Sequence of chain 2.A:
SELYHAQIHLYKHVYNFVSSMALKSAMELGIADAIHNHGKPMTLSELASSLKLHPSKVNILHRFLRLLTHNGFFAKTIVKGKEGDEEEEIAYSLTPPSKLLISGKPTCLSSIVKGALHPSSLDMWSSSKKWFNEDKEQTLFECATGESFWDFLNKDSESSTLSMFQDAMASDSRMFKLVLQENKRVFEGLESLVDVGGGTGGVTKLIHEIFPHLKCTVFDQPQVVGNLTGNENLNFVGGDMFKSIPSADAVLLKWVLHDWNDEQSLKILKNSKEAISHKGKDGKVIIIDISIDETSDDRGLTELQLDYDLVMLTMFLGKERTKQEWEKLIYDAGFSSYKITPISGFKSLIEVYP

The protein below binds the small molecule below.
Small molecule (SMILES): OCc1ccc2c(c1)OC[C@]1(O)c3cc4c(cc3O[C@H]21)OCO4

Sequence of chain 1.A:
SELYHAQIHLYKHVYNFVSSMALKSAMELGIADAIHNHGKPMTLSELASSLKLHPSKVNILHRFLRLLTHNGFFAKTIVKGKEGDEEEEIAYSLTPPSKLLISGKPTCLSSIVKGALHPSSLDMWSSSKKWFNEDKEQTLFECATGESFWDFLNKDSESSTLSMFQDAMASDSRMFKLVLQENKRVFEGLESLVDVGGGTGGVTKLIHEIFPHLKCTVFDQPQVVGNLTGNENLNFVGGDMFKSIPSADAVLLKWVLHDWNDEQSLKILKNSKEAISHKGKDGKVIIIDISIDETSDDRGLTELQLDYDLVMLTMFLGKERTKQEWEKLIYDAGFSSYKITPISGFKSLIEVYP

Binding-site contacts:
Ligand atom C16 contacts residue PHE149 of chain 2.A at 3.4 Å (hydrophobic).
Ligand atom C4 contacts residue TYR15 of chain 1.A at 3.8 Å (hydrophobic).
Ligand atom C2 contacts residue TYR308 of chain 2.A at 3.7 Å (hydrophobic).
Ligand atom C8 contacts residue MET169 of chain 2.A at 3.6 Å (hydrophobic).
Ligand atom C2 contacts residue MET169 of chain 2.A at 4.0 Å (hydrophobic).
Ligand atom O3 contacts residue PHE165 of chain 2.A at 3.5 Å.
Ligand atom C6 contacts residue TYR308 of chain 2.A at 3.4 Å (hydrophobic).
Ligand atom O4 contacts residue SER120 of chain 2.A at 3.7 Å.
Ligand atom O4 contacts residue GLY115 of chain 2.A at 3.8 Å.
Ligand atom C7 contacts residue MET169 of chain 2.A at 3.8 Å (hydrophobic).
Ligand atom C9 contacts residue MET169 of chain 2.A at 3.6 Å (hydrophobic).
Ligand atom C7 contacts residue TYR308 of chain 2.A at 3.3 Å (hydrophobic).
Ligand atom O5 contacts residue ALA116 of chain 2.A at 3.5 Å.
Ligand atom C15 contacts residue GLY115 of chain 2.A at 3.9 Å.
Ligand atom O3 contacts residue GLY115 of chain 2.A at 3.8 Å.
Ligand atom O1 contacts residue MET312 of chain 2.A at 3.6 Å.
Ligand atom C16 contacts residue MET164 of chain 2.A at 3.5 Å (hydrophobic).
Ligand atom O6 contacts residue TYR308 of chain 2.A at 3.2 Å (h-bond).
Ligand atom O4 contacts residue SER121 of chain 2.A at 3.0 Å (h-bond).
Ligand atom C8 contacts residue TYR308 of chain 2.A at 3.6 Å (hydrophobic).
Ligand atom C9 contacts residue TYR308 of chain 2.A at 3.9 Å (hydrophobic).
Ligand atom C13 contacts residue PHE165 of chain 2.A at 3.5 Å (hydrophobic).
Ligand atom C15 contacts residue SER121 of chain 2.A at 3.3 Å.
Ligand atom C12 contacts residue PHE165 of chain 2.A at 3.7 Å (hydrophobic).
Ligand atom C17 contacts residue TYR308 of chain 2.A at 3.9 Å (hydrophobic).
Ligand atom C16 contacts residue SER120 of chain 2.A at 3.4 Å.
Ligand atom C12 contacts residue GLY115 of chain 2.A at 3.6 Å.
Ligand atom O5 contacts residue TYR15 of chain 1.A at 3.3 Å (h-bond).
Ligand atom C14 contacts residue SER121 of chain 2.A at 3.3 Å.
Ligand atom C13 contacts residue GLY115 of chain 2.A at 3.5 Å.
Ligand atom C6 contacts residue MET169 of chain 2.A at 4.0 Å (hydrophobic).
Ligand atom C1 contacts residue MET312 of chain 2.A at 3.5 Å (hydrophobic).
Ligand atom O4 contacts residue PHE149 of chain 2.A at 3.2 Å.
Ligand atom C15 contacts residue MET315 of chain 2.A at 3.7 Å (hydrophobic).
Ligand atom C14 contacts residue PHE149 of chain 2.A at 3.9 Å (hydrophobic).
Ligand atom C14 contacts residue GLY115 of chain 2.A at 3.5 Å.
Ligand atom O1 contacts residue PHE316 of chain 2.A at 3.9 Å.
Ligand atom O2 contacts residue MET169 of chain 2.A at 3.8 Å.
Ligand atom C3 contacts residue MET169 of chain 2.A at 3.8 Å (hydrophobic).
Ligand atom O3 contacts residue MET164 of chain 2.A at 3.2 Å.